This protein binds this small molecule.
Small molecule (SMILES): O=c1ccn([C@@H]2O[C@H](COP(=O)(O)CP(=O)(O)OP(=O)(O)O)[C@@H](O)[C@H]2O)c(=O)[nH]1

Binding-site contacts:
Ligand atom O3G contacts residue ASP218 of chain 1.A at 2.7 Å (salt-bridge).
Ligand atom C4 contacts residue ASN39 of chain 1.A at 3.1 Å.
Ligand atom O1A contacts residue ASN1 of chain 1.E at 3.4 Å.
Ligand atom O1G contacts residue ASN209 of chain 1.A at 3.9 Å.
Ligand atom N1 contacts residue ILE37 of chain 1.A at 3.4 Å.
Ligand atom C6 contacts residue ILE37 of chain 1.A at 3.5 Å (hydrophobic).
Ligand atom O1B contacts residue MG1 of chain 1.M at 3.7 Å.
Ligand atom O4' contacts residue ILE37 of chain 1.A at 3.6 Å.
Ligand atom O2B contacts residue MG1 of chain 1.M at 3.0 Å.
Ligand atom O2A contacts residue ASN1 of chain 1.E at 3.0 Å (h-bond).
Ligand atom PG contacts residue ASP218 of chain 1.A at 3.7 Å.
Ligand atom O2' contacts residue LEU49 of chain 1.A at 3.8 Å.
Ligand atom C5' contacts residue PHE35 of chain 1.A at 3.4 Å (hydrophobic).
Ligand atom O1G contacts residue ASP208 of chain 1.A at 3.6 Å.
Ligand atom PG contacts residue ASN209 of chain 1.A at 3.6 Å.
Ligand atom O3B contacts residue ASP218 of chain 1.A at 3.5 Å (salt-bridge).
Ligand atom O1G contacts residue MG1 of chain 1.N at 3.8 Å.
Ligand atom C5 contacts residue ILE37 of chain 1.A at 3.8 Å (hydrophobic).
Ligand atom O1G contacts residue PHE35 of chain 1.A at 3.3 Å.
Ligand atom O3' contacts residue LEU49 of chain 1.A at 3.2 Å (h-bond).
Ligand atom O2A contacts residue PHE35 of chain 1.A at 3.7 Å.
Ligand atom O4 contacts residue ASN39 of chain 1.A at 3.0 Å (h-bond).
Ligand atom C5 contacts residue ASN39 of chain 1.A at 3.7 Å.
Ligand atom O2B contacts residue LYS73 of chain 1.A at 3.8 Å.
Ligand atom O3G contacts residue ASN209 of chain 1.A at 2.5 Å (h-bond).
Ligand atom PB contacts residue MG1 of chain 1.M at 3.7 Å.
Ligand atom O3' contacts residue LYS50 of chain 1.A at 3.8 Å.
Ligand atom O2G contacts residue LYS50 of chain 1.A at 3.2 Å (salt-bridge).
Ligand atom C5 contacts residue ASN1 of chain 1.E at 3.9 Å.
Ligand atom C1' contacts residue PHE48 of chain 1.A at 3.7 Å (hydrophobic).
Ligand atom O2A contacts residue MG1 of chain 1.N at 2.6 Å.
Ligand atom C1' contacts residue ILE37 of chain 1.A at 3.9 Å (hydrophobic).
Ligand atom PA contacts residue ASN1 of chain 1.E at 3.7 Å.
Ligand atom O1B contacts residue ASP218 of chain 1.A at 3.0 Å (salt-bridge).
Ligand atom C2 contacts residue ILE37 of chain 1.A at 3.7 Å (hydrophobic).
Ligand atom O3B contacts residue LYS50 of chain 1.A at 3.4 Å (salt-bridge).
Ligand atom O2' contacts residue PHE48 of chain 1.A at 3.4 Å.
Ligand atom N3 contacts residue ASN39 of chain 1.A at 3.6 Å.
Ligand atom PB contacts residue ASP218 of chain 1.A at 3.6 Å.
Ligand atom O2 contacts residue ASN713 of chain 1.A at 3.3 Å (h-bond).

Sequence of chain 1.A:
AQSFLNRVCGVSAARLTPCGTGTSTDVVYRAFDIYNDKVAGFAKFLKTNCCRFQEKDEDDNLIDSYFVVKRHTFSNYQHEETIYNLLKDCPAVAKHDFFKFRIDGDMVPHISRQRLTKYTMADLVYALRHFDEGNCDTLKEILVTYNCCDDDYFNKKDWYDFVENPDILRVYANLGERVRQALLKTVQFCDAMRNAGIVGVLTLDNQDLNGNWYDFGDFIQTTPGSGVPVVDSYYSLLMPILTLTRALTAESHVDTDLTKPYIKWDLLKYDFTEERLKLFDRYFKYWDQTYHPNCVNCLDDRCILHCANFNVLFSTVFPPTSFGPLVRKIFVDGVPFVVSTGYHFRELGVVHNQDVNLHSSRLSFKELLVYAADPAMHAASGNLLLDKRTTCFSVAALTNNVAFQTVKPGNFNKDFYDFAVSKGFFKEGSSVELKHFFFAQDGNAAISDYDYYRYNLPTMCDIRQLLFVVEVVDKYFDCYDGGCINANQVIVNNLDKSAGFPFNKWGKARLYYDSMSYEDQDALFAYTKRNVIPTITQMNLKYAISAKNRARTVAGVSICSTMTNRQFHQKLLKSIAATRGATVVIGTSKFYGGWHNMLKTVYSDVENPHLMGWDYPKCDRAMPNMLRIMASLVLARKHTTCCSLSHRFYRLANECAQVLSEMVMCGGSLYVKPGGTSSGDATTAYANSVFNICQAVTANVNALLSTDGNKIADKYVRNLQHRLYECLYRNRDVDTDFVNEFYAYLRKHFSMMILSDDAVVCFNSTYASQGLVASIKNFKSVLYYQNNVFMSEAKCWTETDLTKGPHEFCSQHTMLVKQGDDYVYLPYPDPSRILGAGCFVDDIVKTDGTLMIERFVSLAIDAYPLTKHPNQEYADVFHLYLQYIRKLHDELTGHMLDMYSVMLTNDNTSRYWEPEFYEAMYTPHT

Sequence of chain 1.E:
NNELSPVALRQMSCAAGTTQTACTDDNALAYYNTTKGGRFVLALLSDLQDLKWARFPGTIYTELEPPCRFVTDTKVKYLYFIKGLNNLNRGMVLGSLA